Binding-site contacts:
Ligand atom C4 contacts residue ALA126 of chain 1.T at 3.7 Å (hydrophobic).
Ligand atom C1 contacts residue GLN22 of chain 1.BA at 3.5 Å.
Ligand atom C1 contacts residue ASN1 of chain 1.PA at 1.3 Å.
Ligand atom C2 contacts residue ASN1 of chain 1.PA at 2.4 Å.
Ligand atom O8 contacts residue ASN1 of chain 1.PA at 4.2 Å.
Ligand atom C1 contacts residue GLN2 of chain 1.PA at 4.0 Å.
Ligand atom O contacts residue GLN2 of chain 1.PA at 3.6 Å.
Ligand atom C4 contacts residue ALA125 of chain 1.T at 3.8 Å (hydrophobic).
Ligand atom C3 contacts residue ASN1 of chain 1.PA at 3.8 Å.
Ligand atom O contacts residue ASN1 of chain 1.PA at 2.3 Å (h-bond).
Ligand atom C2 contacts residue GLN22 of chain 1.BA at 4.2 Å.
Ligand atom C2 contacts residue ASP124 of chain 1.T at 3.6 Å.
Ligand atom C5 contacts residue LEU91 of chain 1.T at 4.4 Å (hydrophobic).
Ligand atom C5 contacts residue ALA125 of chain 1.T at 4.0 Å (hydrophobic).
Ligand atom C1 contacts residue ASP124 of chain 1.T at 3.8 Å.
Ligand atom O8 contacts residue GLN22 of chain 1.BA at 3.9 Å.
Ligand atom O contacts residue GLN22 of chain 1.BA at 3.6 Å.

Sequence of chain 1.BA:
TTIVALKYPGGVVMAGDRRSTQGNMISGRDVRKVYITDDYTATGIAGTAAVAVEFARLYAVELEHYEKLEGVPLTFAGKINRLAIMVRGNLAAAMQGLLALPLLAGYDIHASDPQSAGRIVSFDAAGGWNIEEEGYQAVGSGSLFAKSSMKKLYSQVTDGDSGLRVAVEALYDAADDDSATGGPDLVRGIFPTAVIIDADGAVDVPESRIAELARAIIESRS

The protein below binds the small molecule below.
Small molecule (SMILES): CCCCCCCCC[C@@H](O)CC(=O)O

Sequence of chain 1.T:
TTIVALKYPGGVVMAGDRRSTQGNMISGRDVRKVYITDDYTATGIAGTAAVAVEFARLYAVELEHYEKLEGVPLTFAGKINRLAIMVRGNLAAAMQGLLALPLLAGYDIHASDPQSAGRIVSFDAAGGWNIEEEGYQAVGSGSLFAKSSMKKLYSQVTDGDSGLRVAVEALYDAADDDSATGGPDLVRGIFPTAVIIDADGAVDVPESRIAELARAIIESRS

Sequence of chain 1.PA:
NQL